This protein binds this small molecule.
Small molecule (SMILES): O=C(O)[C@H](O)CO

Binding-site contacts:
Ligand atom O1 contacts residue ASP173 of chain 1.C at 3.9 Å.
Ligand atom C1 contacts residue ASP174 of chain 1.C at 4.1 Å.
Ligand atom O1 contacts residue ASP174 of chain 1.C at 3.1 Å (salt-bridge).
Ligand atom C2 contacts residue ASP174 of chain 1.C at 4.4 Å.
Ligand atom O3 contacts residue ASP174 of chain 1.C at 3.8 Å.

Sequence of chain 1.C:
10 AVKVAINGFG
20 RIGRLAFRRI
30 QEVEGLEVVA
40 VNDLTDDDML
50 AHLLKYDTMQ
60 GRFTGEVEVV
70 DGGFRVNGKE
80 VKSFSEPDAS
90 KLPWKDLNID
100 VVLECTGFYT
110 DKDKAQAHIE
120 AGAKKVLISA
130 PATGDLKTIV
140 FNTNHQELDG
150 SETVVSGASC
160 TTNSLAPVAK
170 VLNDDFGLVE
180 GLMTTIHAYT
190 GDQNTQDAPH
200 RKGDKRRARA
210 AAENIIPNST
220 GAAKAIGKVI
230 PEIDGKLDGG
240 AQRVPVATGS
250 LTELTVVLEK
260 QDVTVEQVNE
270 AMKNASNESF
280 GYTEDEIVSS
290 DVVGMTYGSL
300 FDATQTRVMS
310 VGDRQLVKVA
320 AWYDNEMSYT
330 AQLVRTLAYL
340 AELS